Sequence of chain 1.A:
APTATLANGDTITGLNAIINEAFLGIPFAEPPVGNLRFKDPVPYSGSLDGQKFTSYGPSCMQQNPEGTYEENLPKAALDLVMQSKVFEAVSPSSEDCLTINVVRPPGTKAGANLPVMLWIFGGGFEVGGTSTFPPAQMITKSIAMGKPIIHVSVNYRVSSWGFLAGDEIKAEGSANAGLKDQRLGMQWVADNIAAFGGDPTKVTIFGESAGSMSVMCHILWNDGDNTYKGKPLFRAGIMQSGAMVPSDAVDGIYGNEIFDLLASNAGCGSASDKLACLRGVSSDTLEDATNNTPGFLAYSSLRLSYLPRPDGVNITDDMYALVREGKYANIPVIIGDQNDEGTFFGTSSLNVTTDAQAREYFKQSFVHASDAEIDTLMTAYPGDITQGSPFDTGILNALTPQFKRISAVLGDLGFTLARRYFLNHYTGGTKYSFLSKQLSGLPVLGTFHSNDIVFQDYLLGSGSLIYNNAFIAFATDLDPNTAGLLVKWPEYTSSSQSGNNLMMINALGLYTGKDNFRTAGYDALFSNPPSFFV

The small molecule below binds the protein below.
Small molecule (SMILES): CCCCCC[P](=O)(O)O[C@H]1C[C@@H](C)CC[C@@H]1C(C)C

Binding-site contacts:
Ligand atom C5 contacts residue LEU317 of chain 1.A at 4.0 Å (hydrophobic).
Ligand atom C1 contacts residue SER224 of chain 1.A at 2.7 Å.
Ligand atom P1 contacts residue GLY139 of chain 1.A at 3.6 Å.
Ligand atom C13 contacts residue GLU223 of chain 1.A at 3.3 Å.
Ligand atom C12 contacts residue SER465 of chain 1.A at 3.8 Å.
Ligand atom O2 contacts residue GLY137 of chain 1.A at 3.4 Å.
Ligand atom C16 contacts residue PHE360 of chain 1.A at 3.9 Å (hydrophobic).
Ligand atom C16 contacts residue PHE359 of chain 1.A at 4.0 Å (hydrophobic).
Ligand atom C16 contacts residue HIS464 of chain 1.A at 3.4 Å.
Ligand atom C4 contacts residue MET228 of chain 1.A at 3.6 Å (hydrophobic).
Ligand atom C15 contacts residue PHE311 of chain 1.A at 4.0 Å (hydrophobic).
Ligand atom O2 contacts residue GLY138 of chain 1.A at 2.9 Å (h-bond).
Ligand atom C8 contacts residue GLU223 of chain 1.A at 3.8 Å.
Ligand atom C4 contacts residue LEU319 of chain 1.A at 3.9 Å (hydrophobic).
Ligand atom O2 contacts residue ALA225 of chain 1.A at 2.9 Å (h-bond).
Ligand atom O1 contacts residue SER224 of chain 1.A at 2.6 Å (h-bond).
Ligand atom C9 contacts residue SER465 of chain 1.A at 3.1 Å.
Ligand atom C16 contacts residue SER465 of chain 1.A at 4.1 Å.
Ligand atom C11 contacts residue SER465 of chain 1.A at 3.0 Å.
Ligand atom P1 contacts residue SER224 of chain 1.A at 1.6 Å.
Ligand atom C9 contacts residue GLU223 of chain 1.A at 3.6 Å.
Ligand atom C7 contacts residue HIS464 of chain 1.A at 4.0 Å.
Ligand atom C13 contacts residue GLY137 of chain 1.A at 3.2 Å.
Ligand atom C7 contacts residue SER224 of chain 1.A at 3.3 Å.
Ligand atom C2 contacts residue SER224 of chain 1.A at 3.2 Å.
Ligand atom C2 contacts residue ALA225 of chain 1.A at 3.9 Å (hydrophobic).
Ligand atom C5 contacts residue LEU319 of chain 1.A at 3.8 Å (hydrophobic).
Ligand atom C1 contacts residue GLY139 of chain 1.A at 3.7 Å.
Ligand atom C3 contacts residue PHE430 of chain 1.A at 4.0 Å (hydrophobic).
Ligand atom C7 contacts residue SER465 of chain 1.A at 3.8 Å.
Ligand atom C8 contacts residue SER224 of chain 1.A at 3.7 Å.
Ligand atom C6 contacts residue LEU322 of chain 1.A at 3.8 Å (hydrophobic).
Ligand atom O2 contacts residue GLY139 of chain 1.A at 2.8 Å (h-bond).
Ligand atom P1 contacts residue ALA225 of chain 1.A at 3.5 Å.
Ligand atom C10 contacts residue SER465 of chain 1.A at 3.0 Å.
Ligand atom C8 contacts residue GLY137 of chain 1.A at 3.9 Å.
Ligand atom O2 contacts residue SER224 of chain 1.A at 2.5 Å (h-bond).
Ligand atom C6 contacts residue MET228 of chain 1.A at 4.1 Å (hydrophobic).
Ligand atom C6 contacts residue LEU319 of chain 1.A at 4.1 Å (hydrophobic).
Ligand atom C2 contacts residue GLY139 of chain 1.A at 3.9 Å.